Binding-site contacts:
Ligand atom C6 contacts residue ARG221 of chain 1.F at 2.3 Å.
Ligand atom O7 contacts residue ASN244 of chain 1.F at 3.7 Å.
Ligand atom O5 contacts residue ARG221 of chain 1.F at 4.2 Å.
Ligand atom C3 contacts residue ASN244 of chain 1.F at 3.8 Å.
Ligand atom C7 contacts residue ASN244 of chain 1.F at 3.4 Å.
Ligand atom O6 contacts residue ARG221 of chain 1.F at 1.3 Å (salt-bridge).
Ligand atom O5 contacts residue ASN244 of chain 1.F at 2.4 Å (h-bond).
Ligand atom C4 contacts residue ASN244 of chain 1.F at 4.3 Å.
Ligand atom C5 contacts residue ARG221 of chain 1.F at 3.5 Å.
Ligand atom C2 contacts residue ASN244 of chain 1.F at 2.4 Å.
Ligand atom O6 contacts residue ASN244 of chain 1.F at 4.1 Å.
Ligand atom C6 contacts residue ASN244 of chain 1.F at 4.5 Å.
Ligand atom N2 contacts residue ASN244 of chain 1.F at 2.8 Å (h-bond).
Ligand atom C5 contacts residue ASN244 of chain 1.F at 3.6 Å.
Ligand atom C1 contacts residue ASN244 of chain 1.F at 1.4 Å.
Ligand atom C8 contacts residue ASN244 of chain 1.F at 4.4 Å.

A protein and the small-molecule ligand that binds it are described below.
Small molecule (SMILES): CC(=O)N[C@H]1[C@H](O[C@H]2[C@H](O)[C@@H](NC(C)=O)CO[C@@H]2CO)O[C@H](CO)[C@@H](O)[C@@H]1O

Sequence of chain 1.F:
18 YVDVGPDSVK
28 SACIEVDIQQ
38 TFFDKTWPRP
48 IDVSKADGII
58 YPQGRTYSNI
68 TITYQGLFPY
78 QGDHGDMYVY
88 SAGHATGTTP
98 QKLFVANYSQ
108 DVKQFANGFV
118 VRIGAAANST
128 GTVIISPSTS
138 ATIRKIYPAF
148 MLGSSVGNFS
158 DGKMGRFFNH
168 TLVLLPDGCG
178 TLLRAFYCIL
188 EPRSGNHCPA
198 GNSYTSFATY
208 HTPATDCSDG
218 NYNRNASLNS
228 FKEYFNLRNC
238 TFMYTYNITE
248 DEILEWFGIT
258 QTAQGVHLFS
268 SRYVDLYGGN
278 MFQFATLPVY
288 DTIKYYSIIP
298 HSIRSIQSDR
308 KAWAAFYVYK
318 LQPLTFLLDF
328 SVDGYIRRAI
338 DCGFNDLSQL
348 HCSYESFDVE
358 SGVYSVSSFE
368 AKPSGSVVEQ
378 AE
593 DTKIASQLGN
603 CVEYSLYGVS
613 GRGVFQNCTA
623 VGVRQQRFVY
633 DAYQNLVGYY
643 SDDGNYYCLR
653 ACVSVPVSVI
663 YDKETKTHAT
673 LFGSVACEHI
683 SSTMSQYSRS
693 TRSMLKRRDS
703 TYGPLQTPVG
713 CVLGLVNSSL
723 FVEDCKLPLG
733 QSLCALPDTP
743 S